The small molecule below binds the protein below.
Small molecule (SMILES): Cn1c(CO)nc2ccccc21

Sequence of chain 1.B:
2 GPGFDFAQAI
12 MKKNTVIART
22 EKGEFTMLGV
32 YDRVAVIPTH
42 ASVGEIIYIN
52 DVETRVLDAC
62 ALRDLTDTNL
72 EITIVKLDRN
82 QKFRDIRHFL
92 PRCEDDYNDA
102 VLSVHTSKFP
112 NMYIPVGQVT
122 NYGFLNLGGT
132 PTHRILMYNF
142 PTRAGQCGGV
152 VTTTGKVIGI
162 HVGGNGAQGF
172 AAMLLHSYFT

Binding-site contacts:
Ligand atom C4 contacts residue THR21 of chain 1.B at 4.2 Å.
Ligand atom C5 contacts residue ARG20 of chain 1.B at 3.8 Å.
Ligand atom C8 contacts residue GLU22 of chain 1.B at 3.7 Å.
Ligand atom C4 contacts residue GLU22 of chain 1.B at 3.8 Å.
Ligand atom O contacts residue GLU22 of chain 1.B at 2.9 Å (salt-bridge).
Ligand atom C7 contacts residue THR21 of chain 1.B at 4.1 Å.
Ligand atom C7 contacts residue GLU22 of chain 1.B at 3.9 Å.
Ligand atom C contacts residue GLU22 of chain 1.B at 4.3 Å.
Ligand atom C2 contacts residue GLU22 of chain 1.B at 4.0 Å.
Ligand atom C6 contacts residue ARG20 of chain 1.B at 4.2 Å.
Ligand atom C5 contacts residue ILE47 of chain 1.B at 3.7 Å (hydrophobic).
Ligand atom C4 contacts residue ILE47 of chain 1.B at 3.3 Å (hydrophobic).
Ligand atom N1 contacts residue GLU22 of chain 1.B at 3.9 Å.
Ligand atom C5 contacts residue GLU22 of chain 1.B at 3.9 Å.
Ligand atom C8 contacts residue THR21 of chain 1.B at 4.4 Å.
Ligand atom C6 contacts residue TYR49 of chain 1.B at 3.7 Å (hydrophobic).
Ligand atom C5 contacts residue THR21 of chain 1.B at 3.8 Å.
Ligand atom C3 contacts residue THR21 of chain 1.B at 4.5 Å.
Ligand atom C6 contacts residue GLU22 of chain 1.B at 3.9 Å.
Ligand atom C5 contacts residue TYR49 of chain 1.B at 3.9 Å (hydrophobic).
Ligand atom C3 contacts residue GLU22 of chain 1.B at 3.8 Å.
Ligand atom C1 contacts residue GLU22 of chain 1.B at 3.8 Å.
Ligand atom C6 contacts residue THR21 of chain 1.B at 3.7 Å.
Ligand atom N contacts residue GLU22 of chain 1.B at 3.8 Å.